Sequence of chain 1.C:
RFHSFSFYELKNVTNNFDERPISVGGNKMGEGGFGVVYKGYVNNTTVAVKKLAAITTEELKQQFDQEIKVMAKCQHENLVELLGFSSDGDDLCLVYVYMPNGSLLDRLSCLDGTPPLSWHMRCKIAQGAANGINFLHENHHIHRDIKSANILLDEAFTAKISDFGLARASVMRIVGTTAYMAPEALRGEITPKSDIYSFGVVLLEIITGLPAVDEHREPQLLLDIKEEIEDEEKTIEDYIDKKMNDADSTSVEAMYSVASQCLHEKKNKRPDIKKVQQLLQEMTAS

A small-molecule ligand and the protein it binds are described below.
Small molecule (SMILES): Cc1cc(NC(=O)c2cnn3cccnc23)n(-c2ccccc2)n1

Binding-site contacts:
Ligand atom C14 contacts residue TYR105 of chain 1.C at 3.8 Å (hydrophobic).
Ligand atom O03 contacts residue TYR105 of chain 1.C at 3.4 Å.
Ligand atom N06 contacts residue LEU159 of chain 1.C at 3.9 Å.
Ligand atom N09 contacts residue LEU159 of chain 1.C at 3.5 Å.
Ligand atom C13 contacts residue MET33 of chain 1.C at 3.6 Å (hydrophobic).
Ligand atom C23 contacts residue VAL41 of chain 1.C at 3.7 Å (hydrophobic).
Ligand atom C05 contacts residue TYR103 of chain 1.C at 3.8 Å (hydrophobic).
Ligand atom C11 contacts residue LYS54 of chain 1.C at 3.6 Å.
Ligand atom C20 contacts residue LEU159 of chain 1.C at 3.8 Å (hydrophobic).
Ligand atom N07 contacts residue TYR103 of chain 1.C at 3.7 Å.
Ligand atom C02 contacts residue ALA52 of chain 1.C at 3.6 Å (hydrophobic).
Ligand atom C12 contacts residue TYR103 of chain 1.C at 3.6 Å (hydrophobic).
Ligand atom C04 contacts residue LEU159 of chain 1.C at 3.5 Å (hydrophobic).
Ligand atom C14 contacts residue MET106 of chain 1.C at 3.0 Å (hydrophobic).
Ligand atom N06 contacts residue VAL104 of chain 1.C at 3.9 Å.
Ligand atom C08 contacts residue LEU159 of chain 1.C at 3.2 Å (hydrophobic).
Ligand atom C05 contacts residue ALA52 of chain 1.C at 3.9 Å (hydrophobic).
Ligand atom C22 contacts residue VAL41 of chain 1.C at 3.9 Å (hydrophobic).
Ligand atom C02 contacts residue MET106 of chain 1.C at 3.8 Å (hydrophobic).
Ligand atom N01 contacts residue MET33 of chain 1.C at 4.0 Å.
Ligand atom C15 contacts residue GLY109 of chain 1.C at 3.6 Å.
Ligand atom C05 contacts residue LEU159 of chain 1.C at 3.8 Å (hydrophobic).
Ligand atom C15 contacts residue MET106 of chain 1.C at 3.6 Å (hydrophobic).
Ligand atom C18 contacts residue MET106 of chain 1.C at 3.9 Å (hydrophobic).
Ligand atom N07 contacts residue LEU159 of chain 1.C at 3.5 Å.
Ligand atom N17 contacts residue MET33 of chain 1.C at 4.0 Å.
Ligand atom O03 contacts residue ALA52 of chain 1.C at 3.6 Å.
Ligand atom C13 contacts residue MET106 of chain 1.C at 3.9 Å (hydrophobic).
Ligand atom C14 contacts residue MET33 of chain 1.C at 3.6 Å (hydrophobic).
Ligand atom N06 contacts residue VAL87 of chain 1.C at 3.6 Å.
Ligand atom C18 contacts residue GLY109 of chain 1.C at 3.8 Å.
Ligand atom C18 contacts residue PRO107 of chain 1.C at 3.9 Å (hydrophobic).
Ligand atom C04 contacts residue ALA52 of chain 1.C at 3.6 Å (hydrophobic).
Ligand atom C05 contacts residue VAL104 of chain 1.C at 3.3 Å (hydrophobic).
Ligand atom C24 contacts residue VAL41 of chain 1.C at 3.9 Å (hydrophobic).
Ligand atom O03 contacts residue MET106 of chain 1.C at 2.6 Å (h-bond).
Ligand atom N06 contacts residue TYR103 of chain 1.C at 3.2 Å.
Ligand atom N16 contacts residue GLY109 of chain 1.C at 3.8 Å.
Ligand atom C10 contacts residue LEU159 of chain 1.C at 4.0 Å (hydrophobic).
Ligand atom C05 contacts residue MET106 of chain 1.C at 3.7 Å (hydrophobic).